Sequence of chain 1.A:
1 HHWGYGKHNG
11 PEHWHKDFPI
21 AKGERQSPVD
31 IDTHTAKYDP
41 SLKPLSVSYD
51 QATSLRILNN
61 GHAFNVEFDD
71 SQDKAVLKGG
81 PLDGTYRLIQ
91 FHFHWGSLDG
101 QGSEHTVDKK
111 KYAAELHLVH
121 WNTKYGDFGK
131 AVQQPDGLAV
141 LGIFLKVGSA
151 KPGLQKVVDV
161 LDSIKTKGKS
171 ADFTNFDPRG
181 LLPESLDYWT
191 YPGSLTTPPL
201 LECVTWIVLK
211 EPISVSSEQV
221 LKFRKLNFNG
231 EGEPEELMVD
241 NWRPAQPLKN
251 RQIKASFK

A small-molecule ligand and the protein it binds are described below.
Small molecule (SMILES): NS(=O)(=O)c1ccc(C(=O)N2CCCc3ccccc32)cc1

Binding-site contacts:
Ligand atom C12 contacts residue LEU195 of chain 1.A at 3.8 Å (hydrophobic).
Ligand atom C10 contacts residue LEU195 of chain 1.A at 3.7 Å (hydrophobic).
Ligand atom C6 contacts residue THR197 of chain 1.A at 3.5 Å.
Ligand atom C13 contacts residue LEU195 of chain 1.A at 3.8 Å (hydrophobic).
Ligand atom S contacts residue HIS92 of chain 1.A at 3.9 Å.
Ligand atom N1 contacts residue HIS94 of chain 1.A at 3.4 Å (h-bond).
Ligand atom C12 contacts residue THR197 of chain 1.A at 3.3 Å.
Ligand atom C6 contacts residue PRO199 of chain 1.A at 3.8 Å (hydrophobic).
Ligand atom C11 contacts residue LEU195 of chain 1.A at 3.7 Å (hydrophobic).
Ligand atom C3 contacts residue PRO199 of chain 1.A at 3.8 Å (hydrophobic).
Ligand atom O2 contacts residue HIS117 of chain 1.A at 3.4 Å (h-bond).
Ligand atom S contacts residue ZN1 of chain 1.B at 3.1 Å.
Ligand atom C7 contacts residue PRO198 of chain 1.A at 2.9 Å (hydrophobic).
Ligand atom S contacts residue THR196 of chain 1.A at 3.9 Å.
Ligand atom C4 contacts residue PRO199 of chain 1.A at 3.6 Å (hydrophobic).
Ligand atom C11 contacts residue THR197 of chain 1.A at 3.2 Å.
Ligand atom C15 contacts residue GLN90 of chain 1.A at 3.9 Å.
Ligand atom S contacts residue HIS117 of chain 1.A at 4.0 Å.
Ligand atom C contacts residue PRO199 of chain 1.A at 3.9 Å (hydrophobic).
Ligand atom O1 contacts residue LEU195 of chain 1.A at 3.4 Å.
Ligand atom C7 contacts residue PRO199 of chain 1.A at 3.7 Å (hydrophobic).
Ligand atom N1 contacts residue HIS117 of chain 1.A at 3.4 Å (h-bond).
Ligand atom O2 contacts residue ZN1 of chain 1.B at 3.0 Å.
Ligand atom N1 contacts residue ZN1 of chain 1.B at 2.0 Å.
Ligand atom O2 contacts residue HIS92 of chain 1.A at 3.3 Å.
Ligand atom N1 contacts residue HIS92 of chain 1.A at 3.2 Å (h-bond).
Ligand atom C6 contacts residue PRO198 of chain 1.A at 3.3 Å (hydrophobic).
Ligand atom C14 contacts residue VAL119 of chain 1.A at 3.8 Å (hydrophobic).
Ligand atom N1 contacts residue THR196 of chain 1.A at 2.8 Å (h-bond).
Ligand atom O1 contacts residue TRP206 of chain 1.A at 3.6 Å.
Ligand atom O2 contacts residue VAL140 of chain 1.A at 3.8 Å.
Ligand atom C2 contacts residue LEU195 of chain 1.A at 4.0 Å (hydrophobic).
Ligand atom O1 contacts residue THR196 of chain 1.A at 2.9 Å (h-bond).
Ligand atom C1 contacts residue PRO199 of chain 1.A at 4.0 Å (hydrophobic).
Ligand atom C15 contacts residue LEU195 of chain 1.A at 3.8 Å (hydrophobic).
Ligand atom C14 contacts residue LEU195 of chain 1.A at 3.8 Å (hydrophobic).
Ligand atom O contacts residue PHE128 of chain 1.A at 3.2 Å.
Ligand atom C5 contacts residue PRO199 of chain 1.A at 3.7 Å (hydrophobic).
Ligand atom C7 contacts residue THR197 of chain 1.A at 4.0 Å.
Ligand atom O2 contacts residue VAL119 of chain 1.A at 3.9 Å.